Binding-site contacts:
Ligand atom O6 contacts residue THR183 of chain 1.A at 4.3 Å.
Ligand atom C6 contacts residue GLU202 of chain 1.A at 4.0 Å.
Ligand atom C7 contacts residue VAL309 of chain 1.A at 4.2 Å (hydrophobic).
Ligand atom C5 contacts residue GLU202 of chain 1.A at 4.4 Å.
Ligand atom O6 contacts residue GLU202 of chain 1.A at 2.8 Å (salt-bridge).
Ligand atom O5 contacts residue GLU202 of chain 1.A at 3.5 Å (salt-bridge).
Ligand atom C6 contacts residue TYR200 of chain 1.A at 4.1 Å (hydrophobic).
Ligand atom O6 contacts residue ASN181 of chain 1.A at 4.4 Å.
Ligand atom C1 contacts residue ASN181 of chain 1.A at 1.4 Å.
Ligand atom C1 contacts residue GLU202 of chain 1.A at 4.4 Å.
Ligand atom O6 contacts residue TYR200 of chain 1.A at 3.7 Å.
Ligand atom O4 contacts residue LYS305 of chain 1.A at 4.2 Å.
Ligand atom C5 contacts residue ASN181 of chain 1.A at 3.6 Å.
Ligand atom O7 contacts residue ASN181 of chain 1.A at 3.2 Å (h-bond).
Ligand atom O5 contacts residue ASN181 of chain 1.A at 2.3 Å (h-bond).
Ligand atom C8 contacts residue VAL309 of chain 1.A at 3.8 Å (hydrophobic).
Ligand atom C1 contacts residue ASN307 of chain 1.A at 4.2 Å.
Ligand atom C6 contacts residue THR183 of chain 1.A at 4.1 Å.
Ligand atom C7 contacts residue ASN181 of chain 1.A at 3.3 Å.
Ligand atom C2 contacts residue ASN181 of chain 1.A at 2.5 Å.
Ligand atom C4 contacts residue ASN181 of chain 1.A at 4.2 Å.
Ligand atom C8 contacts residue GLU179 of chain 1.A at 4.3 Å.
Ligand atom O5 contacts residue THR183 of chain 1.A at 4.0 Å.
Ligand atom N2 contacts residue VAL309 of chain 1.A at 4.2 Å.
Ligand atom C5 contacts residue THR183 of chain 1.A at 4.0 Å.
Ligand atom C8 contacts residue ASN181 of chain 1.A at 4.5 Å.
Ligand atom C3 contacts residue ASN181 of chain 1.A at 3.8 Å.
Ligand atom N2 contacts residue ASN181 of chain 1.A at 3.0 Å (h-bond).

The small molecule below binds the protein below.
Small molecule (SMILES): CC(=O)N[C@@H]1[C@@H](O)[C@H](O)[C@@H](CO)O[C@H]1O

Sequence of chain 1.A:
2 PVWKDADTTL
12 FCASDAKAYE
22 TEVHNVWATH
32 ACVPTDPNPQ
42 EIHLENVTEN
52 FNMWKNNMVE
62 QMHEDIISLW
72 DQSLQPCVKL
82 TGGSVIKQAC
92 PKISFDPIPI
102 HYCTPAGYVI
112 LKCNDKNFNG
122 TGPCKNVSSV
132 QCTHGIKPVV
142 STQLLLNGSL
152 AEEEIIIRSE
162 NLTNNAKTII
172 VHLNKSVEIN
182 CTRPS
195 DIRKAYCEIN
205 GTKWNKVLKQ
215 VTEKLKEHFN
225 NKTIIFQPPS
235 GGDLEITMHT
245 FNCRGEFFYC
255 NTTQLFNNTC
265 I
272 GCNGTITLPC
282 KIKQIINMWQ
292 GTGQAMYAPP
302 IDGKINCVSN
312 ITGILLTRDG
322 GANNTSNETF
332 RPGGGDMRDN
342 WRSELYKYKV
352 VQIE